Sequence of chain 1.D:
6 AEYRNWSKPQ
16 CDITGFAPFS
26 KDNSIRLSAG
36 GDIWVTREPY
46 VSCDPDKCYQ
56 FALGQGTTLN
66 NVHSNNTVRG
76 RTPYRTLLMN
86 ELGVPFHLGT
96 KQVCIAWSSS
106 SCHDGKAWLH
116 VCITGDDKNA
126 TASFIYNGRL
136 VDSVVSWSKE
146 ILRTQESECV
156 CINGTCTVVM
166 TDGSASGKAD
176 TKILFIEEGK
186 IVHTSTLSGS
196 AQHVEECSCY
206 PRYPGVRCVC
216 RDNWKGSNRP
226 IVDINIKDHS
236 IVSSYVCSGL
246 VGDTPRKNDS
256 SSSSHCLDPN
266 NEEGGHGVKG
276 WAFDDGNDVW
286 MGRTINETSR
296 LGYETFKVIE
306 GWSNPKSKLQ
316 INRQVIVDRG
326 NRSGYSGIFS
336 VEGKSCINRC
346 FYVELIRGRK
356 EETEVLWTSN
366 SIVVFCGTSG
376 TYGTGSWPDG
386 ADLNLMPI

The small molecule below binds the protein below.
Small molecule (SMILES): CC(=O)N[C@H]1[C@H](O[C@H]2[C@H](O)[C@@H](NC(C)=O)CO[C@@H]2CO)O[C@H](CO)[C@@H](O[C@@H]2O[C@H](CO[C@@H]3O[C@H](CO)[C@@H](O)[C@H](O)[C@@H]3O)[C@@H](O)[C@H](O[C@@H]3O[C@H](CO)[C@@H](O)[C@H](O)[C@@H]3O)[C@@H]2O)[C@@H]1O

Sequence of chain 1.A:
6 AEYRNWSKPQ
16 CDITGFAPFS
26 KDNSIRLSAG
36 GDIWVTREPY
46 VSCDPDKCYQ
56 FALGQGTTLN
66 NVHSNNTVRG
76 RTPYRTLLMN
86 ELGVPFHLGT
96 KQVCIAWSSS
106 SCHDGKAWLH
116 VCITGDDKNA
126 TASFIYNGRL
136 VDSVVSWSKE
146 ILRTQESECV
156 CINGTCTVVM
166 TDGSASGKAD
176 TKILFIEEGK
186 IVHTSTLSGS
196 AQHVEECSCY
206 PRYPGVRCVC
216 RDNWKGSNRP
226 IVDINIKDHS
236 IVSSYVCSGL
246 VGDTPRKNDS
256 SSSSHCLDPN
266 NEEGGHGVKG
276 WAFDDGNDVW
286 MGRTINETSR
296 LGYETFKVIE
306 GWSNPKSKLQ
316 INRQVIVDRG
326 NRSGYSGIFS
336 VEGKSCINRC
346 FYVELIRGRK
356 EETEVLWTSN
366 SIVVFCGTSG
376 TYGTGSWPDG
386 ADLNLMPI

Binding-site contacts:
Ligand atom O3 contacts residue ASP254 of chain 1.D at 3.4 Å (salt-bridge).
Ligand atom O4 contacts residue ASN317 of chain 1.D at 3.4 Å (h-bond).
Ligand atom N2 contacts residue ASN317 of chain 1.D at 3.3 Å (h-bond).
Ligand atom O2 contacts residue ARG318 of chain 1.D at 3.5 Å (salt-bridge).
Ligand atom O2 contacts residue GLN315 of chain 1.D at 3.0 Å (h-bond).
Ligand atom C2 contacts residue ASN124 of chain 1.A at 2.3 Å.
Ligand atom O5 contacts residue TYR377 of chain 1.D at 3.8 Å.
Ligand atom O6 contacts residue GLY378 of chain 1.D at 2.8 Å (h-bond).
Ligand atom C4 contacts residue GLN315 of chain 1.D at 3.3 Å.
Ligand atom C1 contacts residue GLN315 of chain 1.D at 3.8 Å.
Ligand atom C8 contacts residue ASN317 of chain 1.D at 3.4 Å.
Ligand atom O5 contacts residue ASN124 of chain 1.A at 2.4 Å (h-bond).
Ligand atom O4 contacts residue GLN315 of chain 1.D at 3.6 Å (h-bond).
Ligand atom C5 contacts residue TYR377 of chain 1.D at 3.8 Å (hydrophobic).
Ligand atom O3 contacts residue ASN317 of chain 1.D at 2.9 Å (h-bond).
Ligand atom O2 contacts residue ILE316 of chain 1.D at 3.5 Å.
Ligand atom O2 contacts residue ASN317 of chain 1.D at 3.6 Å.
Ligand atom O6 contacts residue THR379 of chain 1.D at 3.4 Å.
Ligand atom C3 contacts residue GLN315 of chain 1.D at 3.4 Å.
Ligand atom C2 contacts residue GLN315 of chain 1.D at 3.8 Å.
Ligand atom O4 contacts residue ARG318 of chain 1.D at 3.3 Å (salt-bridge).
Ligand atom C3 contacts residue ASN124 of chain 1.A at 3.7 Å.
Ligand atom C1 contacts residue ASN124 of chain 1.A at 1.4 Å.
Ligand atom O5 contacts residue THR379 of chain 1.D at 3.4 Å.
Ligand atom C7 contacts residue ASN124 of chain 1.A at 3.0 Å.
Ligand atom O3 contacts residue GLN315 of chain 1.D at 3.2 Å (h-bond).
Ligand atom C6 contacts residue GLY378 of chain 1.D at 3.5 Å.
Ligand atom C7 contacts residue ASN317 of chain 1.D at 3.6 Å.
Ligand atom O3 contacts residue ILE316 of chain 1.D at 3.7 Å.
Ligand atom C1 contacts residue THR379 of chain 1.D at 3.8 Å.
Ligand atom O4 contacts residue ARG318 of chain 1.D at 3.8 Å.
Ligand atom O5 contacts residue ILE316 of chain 1.D at 3.7 Å.
Ligand atom N2 contacts residue ASN124 of chain 1.A at 2.8 Å (h-bond).
Ligand atom O7 contacts residue THR379 of chain 1.D at 3.5 Å (h-bond).
Ligand atom O5 contacts residue GLY378 of chain 1.D at 3.2 Å.
Ligand atom C6 contacts residue TYR377 of chain 1.D at 3.4 Å (hydrophobic).
Ligand atom O7 contacts residue ASN124 of chain 1.A at 2.8 Å (h-bond).
Ligand atom O6 contacts residue TYR377 of chain 1.D at 3.7 Å.
Ligand atom C5 contacts residue ASN124 of chain 1.A at 3.7 Å.
Ligand atom C3 contacts residue ASN317 of chain 1.D at 3.5 Å.